A small-molecule ligand and the protein it binds are described below.
Small molecule (SMILES): CC(=O)N[C@@H]1[C@@H](O)[C@H](O)[C@@H](CO)O[C@H]1O

Sequence of chain 1.B:
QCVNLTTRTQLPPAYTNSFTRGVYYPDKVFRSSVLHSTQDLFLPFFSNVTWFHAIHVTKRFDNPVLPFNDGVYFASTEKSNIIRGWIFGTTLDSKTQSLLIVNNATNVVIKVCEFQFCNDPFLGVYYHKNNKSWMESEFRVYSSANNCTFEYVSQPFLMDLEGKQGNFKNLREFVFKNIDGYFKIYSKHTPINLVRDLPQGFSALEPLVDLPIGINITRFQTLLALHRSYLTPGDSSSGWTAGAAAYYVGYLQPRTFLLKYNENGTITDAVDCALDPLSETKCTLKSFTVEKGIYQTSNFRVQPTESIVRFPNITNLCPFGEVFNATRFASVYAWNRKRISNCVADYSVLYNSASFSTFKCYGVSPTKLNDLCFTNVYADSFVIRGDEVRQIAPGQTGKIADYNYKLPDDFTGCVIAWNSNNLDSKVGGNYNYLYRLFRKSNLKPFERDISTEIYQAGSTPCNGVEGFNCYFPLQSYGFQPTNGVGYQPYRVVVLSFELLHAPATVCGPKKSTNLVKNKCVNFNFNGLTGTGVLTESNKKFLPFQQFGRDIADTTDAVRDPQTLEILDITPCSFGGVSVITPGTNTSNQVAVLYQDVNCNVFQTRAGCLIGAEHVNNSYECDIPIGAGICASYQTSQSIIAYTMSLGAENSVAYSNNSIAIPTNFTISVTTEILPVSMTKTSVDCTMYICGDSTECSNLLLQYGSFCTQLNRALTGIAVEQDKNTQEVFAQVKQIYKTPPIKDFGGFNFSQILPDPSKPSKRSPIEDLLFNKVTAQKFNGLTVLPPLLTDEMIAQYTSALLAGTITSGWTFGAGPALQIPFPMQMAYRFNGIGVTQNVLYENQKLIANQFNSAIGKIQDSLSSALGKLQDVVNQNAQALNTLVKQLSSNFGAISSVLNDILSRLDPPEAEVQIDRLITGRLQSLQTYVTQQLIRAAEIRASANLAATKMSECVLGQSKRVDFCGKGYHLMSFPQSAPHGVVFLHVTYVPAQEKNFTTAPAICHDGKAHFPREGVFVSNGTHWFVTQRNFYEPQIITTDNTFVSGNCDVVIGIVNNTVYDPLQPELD

Binding-site contacts:
Ligand atom O6 contacts residue LYS557 of chain 1.B at 3.9 Å.
Ligand atom N2 contacts residue ASN282 of chain 1.C at 2.9 Å (h-bond).
Ligand atom O6 contacts residue LYS558 of chain 1.B at 3.5 Å.
Ligand atom C6 contacts residue LYS558 of chain 1.B at 3.7 Å.
Ligand atom C3 contacts residue ASN282 of chain 1.C at 3.8 Å.
Ligand atom C2 contacts residue ASN282 of chain 1.C at 2.5 Å.
Ligand atom O6 contacts residue ASN556 of chain 1.B at 4.3 Å.
Ligand atom C7 contacts residue ASN282 of chain 1.C at 3.6 Å.
Ligand atom C4 contacts residue ASN282 of chain 1.C at 4.2 Å.
Ligand atom C4 contacts residue LYS558 of chain 1.B at 4.4 Å.
Ligand atom O7 contacts residue ASN282 of chain 1.C at 3.8 Å.
Ligand atom O5 contacts residue ASN282 of chain 1.C at 2.4 Å (h-bond).
Ligand atom O6 contacts residue ASN282 of chain 1.C at 4.2 Å.
Ligand atom C5 contacts residue ASN282 of chain 1.C at 3.7 Å.
Ligand atom O5 contacts residue LYS558 of chain 1.B at 4.2 Å.
Ligand atom C1 contacts residue ASN282 of chain 1.C at 1.4 Å.

Sequence of chain 1.C:
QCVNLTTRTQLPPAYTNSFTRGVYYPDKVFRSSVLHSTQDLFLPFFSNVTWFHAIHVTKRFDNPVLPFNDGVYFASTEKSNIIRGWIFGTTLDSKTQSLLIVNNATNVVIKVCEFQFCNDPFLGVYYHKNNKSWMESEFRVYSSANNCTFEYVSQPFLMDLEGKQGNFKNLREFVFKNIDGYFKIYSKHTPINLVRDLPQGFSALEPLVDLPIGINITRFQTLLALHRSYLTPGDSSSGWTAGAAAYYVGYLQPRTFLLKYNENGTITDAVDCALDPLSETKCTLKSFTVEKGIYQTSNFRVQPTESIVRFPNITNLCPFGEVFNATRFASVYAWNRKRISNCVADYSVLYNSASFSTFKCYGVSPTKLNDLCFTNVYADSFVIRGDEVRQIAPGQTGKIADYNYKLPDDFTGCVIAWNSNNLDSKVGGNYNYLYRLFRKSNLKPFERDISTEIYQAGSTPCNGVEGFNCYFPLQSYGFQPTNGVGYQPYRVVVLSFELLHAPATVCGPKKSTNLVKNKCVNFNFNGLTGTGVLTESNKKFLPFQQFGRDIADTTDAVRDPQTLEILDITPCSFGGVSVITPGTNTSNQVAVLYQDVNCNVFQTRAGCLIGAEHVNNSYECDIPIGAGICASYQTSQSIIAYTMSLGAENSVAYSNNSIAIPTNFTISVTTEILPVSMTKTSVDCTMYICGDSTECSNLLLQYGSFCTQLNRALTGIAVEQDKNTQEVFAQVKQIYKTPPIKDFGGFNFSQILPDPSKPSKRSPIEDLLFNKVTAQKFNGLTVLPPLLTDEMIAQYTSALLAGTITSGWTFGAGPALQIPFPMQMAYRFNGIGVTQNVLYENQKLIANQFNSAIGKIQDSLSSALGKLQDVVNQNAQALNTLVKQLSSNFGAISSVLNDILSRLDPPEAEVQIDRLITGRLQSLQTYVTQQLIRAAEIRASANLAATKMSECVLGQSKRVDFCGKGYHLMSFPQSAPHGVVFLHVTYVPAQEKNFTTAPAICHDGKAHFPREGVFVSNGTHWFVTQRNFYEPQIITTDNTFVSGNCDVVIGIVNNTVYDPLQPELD